Binding-site contacts:
Ligand atom C8 contacts residue ASN191 of chain 1.B at 3.7 Å.
Ligand atom C7 contacts residue LYS187 of chain 1.B at 3.6 Å.
Ligand atom C5 contacts residue ILE254 of chain 1.B at 3.9 Å (hydrophobic).
Ligand atom C5 contacts residue TRP129 of chain 1.B at 4.2 Å (hydrophobic).
Ligand atom C3 contacts residue LYS187 of chain 1.B at 3.9 Å.
Ligand atom O1 contacts residue ASN105 of chain 1.B at 3.0 Å (h-bond).
Ligand atom C3 contacts residue NAD1 of chain 1.R at 4.2 Å.
Ligand atom O1 contacts residue ASN191 of chain 1.B at 2.9 Å (h-bond).
Ligand atom C7 contacts residue ASN191 of chain 1.B at 3.4 Å.
Ligand atom O3 contacts residue NAD1 of chain 1.R at 3.9 Å.
Ligand atom C6 contacts residue MET128 of chain 1.B at 3.8 Å (hydrophobic).
Ligand atom O2 contacts residue ASN195 of chain 1.B at 4.2 Å.
Ligand atom C8 contacts residue ASN195 of chain 1.B at 4.1 Å.
Ligand atom O2 contacts residue PRO259 of chain 1.B at 3.5 Å.
Ligand atom C5 contacts residue THR130 of chain 1.B at 3.9 Å.
Ligand atom C3 contacts residue TRP129 of chain 1.B at 4.1 Å (hydrophobic).
Ligand atom N1 contacts residue LYS187 of chain 1.B at 4.1 Å.
Ligand atom C4 contacts residue VAL190 of chain 1.B at 4.0 Å (hydrophobic).
Ligand atom O3 contacts residue ASN195 of chain 1.B at 3.5 Å (h-bond).
Ligand atom N1 contacts residue ASN191 of chain 1.B at 4.2 Å.
Ligand atom C8 contacts residue NAD1 of chain 1.R at 4.2 Å.
Ligand atom C3 contacts residue ILE254 of chain 1.B at 4.0 Å (hydrophobic).
Ligand atom C8 contacts residue SER260 of chain 1.B at 3.5 Å.
Ligand atom C3 contacts residue THR130 of chain 1.B at 3.8 Å.
Ligand atom C8 contacts residue ASN105 of chain 1.B at 3.8 Å.
Ligand atom O3 contacts residue ASN105 of chain 1.B at 3.1 Å (h-bond).
Ligand atom C1 contacts residue LYS187 of chain 1.B at 3.7 Å.
Ligand atom C6 contacts residue ILE254 of chain 1.B at 4.0 Å (hydrophobic).
Ligand atom C7 contacts residue NAD1 of chain 1.R at 3.9 Å.
Ligand atom C1 contacts residue ILE254 of chain 1.B at 4.2 Å (hydrophobic).
Ligand atom O1 contacts residue LYS187 of chain 1.B at 2.5 Å (salt-bridge).
Ligand atom O1 contacts residue NAD1 of chain 1.R at 3.6 Å.
Ligand atom C2 contacts residue VAL190 of chain 1.B at 4.0 Å (hydrophobic).
Ligand atom C7 contacts residue ASN105 of chain 1.B at 3.8 Å.
Ligand atom C2 contacts residue LYS187 of chain 1.B at 4.0 Å.
Ligand atom O3 contacts residue SER260 of chain 1.B at 2.6 Å (h-bond).
Ligand atom C4 contacts residue CYS248 of chain 1.B at 4.2 Å (hydrophobic).
Ligand atom C5 contacts residue MET128 of chain 1.B at 3.5 Å (hydrophobic).
Ligand atom O3 contacts residue ASN191 of chain 1.B at 3.6 Å.
Ligand atom O2 contacts residue SER260 of chain 1.B at 2.8 Å (h-bond).

This protein binds this small molecule.
Small molecule (SMILES): O=C(O)C(=O)Nc1ccccc1

Sequence of chain 1.B:
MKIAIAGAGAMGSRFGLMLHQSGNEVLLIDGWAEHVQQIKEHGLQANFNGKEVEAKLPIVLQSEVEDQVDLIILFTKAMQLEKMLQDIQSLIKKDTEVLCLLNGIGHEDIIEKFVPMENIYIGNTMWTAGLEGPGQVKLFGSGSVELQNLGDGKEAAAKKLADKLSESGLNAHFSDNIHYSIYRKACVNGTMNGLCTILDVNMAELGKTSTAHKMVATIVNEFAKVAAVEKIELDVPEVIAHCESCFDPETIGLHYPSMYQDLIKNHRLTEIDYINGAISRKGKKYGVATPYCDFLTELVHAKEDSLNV